This protein binds this small molecule.
Small molecule (SMILES): CC(=O)N[C@H]1[C@H](O[C@H]2[C@H](O)[C@@H](NC(C)=O)CO[C@@H]2CO)O[C@H](CO)[C@@H](O)[C@@H]1O

Binding-site contacts:
Ligand atom O5 contacts residue ASN12 of chain 54.F at 2.7 Å (h-bond).
Ligand atom C5 contacts residue ASN12 of chain 54.F at 4.1 Å.
Ligand atom C1 contacts residue ASN12 of chain 54.F at 2.1 Å.
Ligand atom C2 contacts residue ASN12 of chain 54.F at 3.2 Å.
Ligand atom C7 contacts residue ASN12 of chain 54.F at 3.9 Å.
Ligand atom O7 contacts residue ASN12 of chain 54.F at 3.7 Å.
Ligand atom N2 contacts residue ASN12 of chain 54.F at 3.8 Å.

Sequence of chain 54.F:
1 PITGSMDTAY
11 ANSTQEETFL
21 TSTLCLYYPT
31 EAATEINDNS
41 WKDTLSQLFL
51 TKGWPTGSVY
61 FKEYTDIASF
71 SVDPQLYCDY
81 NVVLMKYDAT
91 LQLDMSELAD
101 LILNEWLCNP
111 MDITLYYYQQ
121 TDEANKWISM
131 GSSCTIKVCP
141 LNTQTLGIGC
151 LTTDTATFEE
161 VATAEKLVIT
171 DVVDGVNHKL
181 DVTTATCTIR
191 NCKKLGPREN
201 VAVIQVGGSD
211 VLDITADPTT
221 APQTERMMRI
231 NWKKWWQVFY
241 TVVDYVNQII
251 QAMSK